The small molecule below binds the protein below.
Small molecule (SMILES): CC(C)O[PH](=O)OC(C)C

Binding-site contacts:
Ligand atom C2' contacts residue ILE238 of chain 3.A at 3.8 Å (hydrophobic).
Ligand atom C1' contacts residue PRO170 of chain 1.A at 4.1 Å (hydrophobic).
Ligand atom P contacts residue ILE205 of chain 1.A at 4.1 Å.
Ligand atom C3 contacts residue SER210 of chain 1.A at 4.5 Å.
Ligand atom C3' contacts residue SER210 of chain 1.A at 3.5 Å.
Ligand atom C3' contacts residue ASN209 of chain 1.A at 3.5 Å.
Ligand atom C2 contacts residue ALA166 of chain 1.A at 3.8 Å (hydrophobic).
Ligand atom C1' contacts residue SER210 of chain 1.A at 3.2 Å.
Ligand atom C3 contacts residue THR176 of chain 1.A at 3.1 Å.
Ligand atom O3P contacts residue ALA204 of chain 1.A at 3.5 Å.
Ligand atom C2 contacts residue ASN225 of chain 1.A at 4.4 Å.
Ligand atom C1 contacts residue ALA166 of chain 1.A at 4.5 Å (hydrophobic).
Ligand atom C3' contacts residue PRO170 of chain 1.A at 4.0 Å (hydrophobic).
Ligand atom O1P contacts residue ALA204 of chain 1.A at 4.1 Å.
Ligand atom O1P contacts residue SER210 of chain 1.A at 2.7 Å (h-bond).
Ligand atom C3 contacts residue ILE167 of chain 1.A at 4.2 Å (hydrophobic).
Ligand atom C1 contacts residue SER210 of chain 1.A at 3.1 Å.
Ligand atom P contacts residue SER210 of chain 1.A at 1.6 Å.
Ligand atom C2 contacts residue GLY211 of chain 1.A at 3.2 Å.
Ligand atom C3' contacts residue ARG207 of chain 1.A at 3.9 Å.
Ligand atom O3P contacts residue SER210 of chain 1.A at 2.4 Å (h-bond).
Ligand atom C2 contacts residue SER210 of chain 1.A at 3.8 Å.
Ligand atom C2 contacts residue GLY168 of chain 1.A at 4.1 Å.
Ligand atom O1P contacts residue THR178 of chain 1.A at 3.9 Å.
Ligand atom O3P contacts residue ARG207 of chain 1.A at 4.2 Å.
Ligand atom C1 contacts residue THR178 of chain 1.A at 4.4 Å.
Ligand atom C2' contacts residue THR176 of chain 1.A at 4.4 Å.
Ligand atom C1 contacts residue GLY168 of chain 1.A at 4.4 Å.
Ligand atom O3P contacts residue ILE205 of chain 1.A at 2.6 Å (h-bond).
Ligand atom C3 contacts residue GLY168 of chain 1.A at 3.8 Å.
Ligand atom C3 contacts residue THR178 of chain 1.A at 3.8 Å.
Ligand atom O2P contacts residue SER210 of chain 1.A at 2.6 Å (h-bond).
Ligand atom O1P contacts residue ALA166 of chain 1.A at 4.5 Å.
Ligand atom C3 contacts residue ALA166 of chain 1.A at 3.7 Å (hydrophobic).
Ligand atom C2 contacts residue ILE167 of chain 1.A at 3.9 Å (hydrophobic).

Sequence of chain 1.A:
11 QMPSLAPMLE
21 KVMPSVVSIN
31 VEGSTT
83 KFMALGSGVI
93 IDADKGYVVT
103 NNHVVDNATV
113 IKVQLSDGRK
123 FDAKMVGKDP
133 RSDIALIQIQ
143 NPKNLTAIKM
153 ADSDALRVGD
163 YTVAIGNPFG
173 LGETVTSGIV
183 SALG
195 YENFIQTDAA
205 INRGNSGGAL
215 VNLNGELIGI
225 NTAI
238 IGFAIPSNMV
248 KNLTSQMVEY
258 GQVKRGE

Sequence of chain 3.A:
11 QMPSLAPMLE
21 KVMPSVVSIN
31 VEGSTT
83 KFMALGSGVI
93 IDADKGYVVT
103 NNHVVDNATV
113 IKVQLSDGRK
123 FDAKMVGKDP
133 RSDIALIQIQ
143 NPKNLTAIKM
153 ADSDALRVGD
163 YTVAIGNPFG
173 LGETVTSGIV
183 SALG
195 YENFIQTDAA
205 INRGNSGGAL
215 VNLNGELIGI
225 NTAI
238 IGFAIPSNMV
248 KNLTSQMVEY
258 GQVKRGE